A small-molecule ligand and the protein it binds are described below.
Small molecule (SMILES): O=C(O)[C@@H]1O[C@H](O[C@H]2[C@@H](OS(=O)(=O)O)O[C@@H](O)[C@H](NS(=O)(=O)O)[C@H]2O)[C@@H](OS(=O)(=O)O)[C@H](O)[C@@H]1O

Sequence of chain 2.H:
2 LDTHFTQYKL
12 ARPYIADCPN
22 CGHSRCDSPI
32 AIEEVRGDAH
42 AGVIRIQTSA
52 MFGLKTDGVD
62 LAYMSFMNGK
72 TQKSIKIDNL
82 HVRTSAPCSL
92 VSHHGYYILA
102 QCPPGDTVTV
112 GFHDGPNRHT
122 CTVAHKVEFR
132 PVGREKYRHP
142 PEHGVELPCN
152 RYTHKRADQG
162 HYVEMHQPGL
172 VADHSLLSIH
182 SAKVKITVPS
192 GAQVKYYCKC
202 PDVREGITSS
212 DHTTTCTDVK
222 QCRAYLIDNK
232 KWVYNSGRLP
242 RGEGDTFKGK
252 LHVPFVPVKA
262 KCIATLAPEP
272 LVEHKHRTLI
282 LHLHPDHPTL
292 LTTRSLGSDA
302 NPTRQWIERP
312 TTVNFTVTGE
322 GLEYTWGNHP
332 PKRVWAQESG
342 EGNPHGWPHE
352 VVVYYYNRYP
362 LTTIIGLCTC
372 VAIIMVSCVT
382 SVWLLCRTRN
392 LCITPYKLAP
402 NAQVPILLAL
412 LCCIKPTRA

Binding-site contacts:
Ligand atom C5 contacts residue LEU62 of chain 2.H at 3.8 Å (hydrophobic).
Ligand atom O3 contacts residue ARG157 of chain 2.H at 3.3 Å (salt-bridge).
Ligand atom O5 contacts residue HIS155 of chain 2.H at 3.6 Å.
Ligand atom O5B contacts residue LYS156 of chain 2.H at 3.3 Å.
Ligand atom OAH contacts residue LEU2 of chain 2.H at 2.8 Å (h-bond).
Ligand atom O3 contacts residue ALA158 of chain 2.H at 3.0 Å (h-bond).
Ligand atom OAH contacts residue ARG157 of chain 2.H at 3.1 Å (salt-bridge).
Ligand atom O5 contacts residue LYS156 of chain 2.H at 3.4 Å.
Ligand atom O6A contacts residue SER93 of chain 2.H at 3.2 Å.
Ligand atom OAF contacts residue THR4 of chain 2.H at 2.9 Å (h-bond).
Ligand atom C5 contacts residue HIS155 of chain 2.H at 4.0 Å.
Ligand atom O4 contacts residue LYS156 of chain 2.H at 3.5 Å.
Ligand atom C3 contacts residue LYS156 of chain 2.H at 4.0 Å.
Ligand atom O6B contacts residue LYS156 of chain 2.H at 3.3 Å.
Ligand atom C2 contacts residue ALA158 of chain 2.H at 3.7 Å (hydrophobic).
Ligand atom C6 contacts residue LEU62 of chain 2.H at 3.5 Å (hydrophobic).
Ligand atom C6 contacts residue HIS94 of chain 2.H at 3.9 Å.
Ligand atom O4 contacts residue HIS155 of chain 2.H at 3.5 Å (h-bond).
Ligand atom C3 contacts residue ARG157 of chain 2.H at 3.7 Å.
Ligand atom O6B contacts residue HIS155 of chain 2.H at 3.3 Å (h-bond).
Ligand atom C4 contacts residue LYS156 of chain 2.H at 4.0 Å.
Ligand atom O6A contacts residue HIS94 of chain 2.H at 3.2 Å (h-bond).
Ligand atom C6 contacts residue SER93 of chain 2.H at 4.0 Å.
Ligand atom SAG contacts residue ARG157 of chain 2.H at 3.6 Å (salt-bridge).
Ligand atom OAH contacts residue ASP3 of chain 2.H at 4.0 Å.
Ligand atom O6A contacts residue LEU62 of chain 2.H at 3.4 Å.
Ligand atom C3 contacts residue ALA158 of chain 2.H at 4.0 Å (hydrophobic).
Ligand atom OBI contacts residue LYS156 of chain 2.H at 4.0 Å.
Ligand atom O6A contacts residue HIS155 of chain 2.H at 3.8 Å.
Ligand atom OAF contacts residue ALA158 of chain 2.H at 3.3 Å.
Ligand atom OAF contacts residue ARG157 of chain 2.H at 2.8 Å (salt-bridge).
Ligand atom O6B contacts residue HIS94 of chain 2.H at 4.0 Å.
Ligand atom C6 contacts residue HIS155 of chain 2.H at 3.4 Å.
Ligand atom O6B contacts residue ARG157 of chain 2.H at 3.3 Å (salt-bridge).
Ligand atom OAH contacts residue THR4 of chain 2.H at 3.7 Å.
Ligand atom O5 contacts residue ARG157 of chain 2.H at 3.8 Å.
Ligand atom O4 contacts residue SER93 of chain 2.H at 3.0 Å (h-bond).
Ligand atom SAG contacts residue THR4 of chain 2.H at 3.9 Å.
Ligand atom O6B contacts residue LEU62 of chain 2.H at 4.0 Å.
Ligand atom O3 contacts residue LYS156 of chain 2.H at 3.0 Å.